Sequence of chain 1.E:
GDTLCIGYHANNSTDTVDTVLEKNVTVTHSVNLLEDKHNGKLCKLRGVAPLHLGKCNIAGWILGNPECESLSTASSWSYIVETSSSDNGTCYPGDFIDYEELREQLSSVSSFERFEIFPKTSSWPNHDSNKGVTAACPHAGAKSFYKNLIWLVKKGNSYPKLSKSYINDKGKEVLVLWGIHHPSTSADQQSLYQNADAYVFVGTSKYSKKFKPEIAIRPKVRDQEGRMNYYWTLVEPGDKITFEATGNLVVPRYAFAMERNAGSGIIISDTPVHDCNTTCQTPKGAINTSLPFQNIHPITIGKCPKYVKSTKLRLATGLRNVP

This small molecule binds to this protein.
Small molecule (SMILES): CC(=O)N[C@@H]1[C@@H](O)[C@H](O)[C@@H](CO)O[C@H]1O

Binding-site contacts:
Ligand atom O7 contacts residue CYS94 of chain 1.E at 3.7 Å.
Ligand atom N2 contacts residue ASN91 of chain 1.E at 3.0 Å (h-bond).
Ligand atom C7 contacts residue ARG225 of chain 1.E at 3.5 Å.
Ligand atom C7 contacts residue CYS94 of chain 1.E at 4.2 Å (hydrophobic).
Ligand atom C7 contacts residue ASN68 of chain 1.E at 3.9 Å.
Ligand atom C8 contacts residue ARG225 of chain 1.E at 3.8 Å.
Ligand atom O7 contacts residue ASN91 of chain 1.E at 2.6 Å (h-bond).
Ligand atom C1 contacts residue ASN91 of chain 1.E at 1.4 Å.
Ligand atom C8 contacts residue PRO141 of chain 1.E at 3.5 Å (hydrophobic).
Ligand atom C4 contacts residue ASN91 of chain 1.E at 4.1 Å.
Ligand atom N2 contacts residue ARG225 of chain 1.E at 3.4 Å (salt-bridge).
Ligand atom C8 contacts residue ALA139 of chain 1.E at 4.3 Å (hydrophobic).
Ligand atom C4 contacts residue ARG225 of chain 1.E at 4.3 Å.
Ligand atom O5 contacts residue ASN91 of chain 1.E at 2.3 Å (h-bond).
Ligand atom C8 contacts residue ASN68 of chain 1.E at 4.0 Å.
Ligand atom O6 contacts residue ASP90 of chain 1.E at 3.0 Å (salt-bridge).
Ligand atom C8 contacts residue CYS94 of chain 1.E at 4.2 Å (hydrophobic).
Ligand atom C6 contacts residue ASP90 of chain 1.E at 4.2 Å.
Ligand atom O6 contacts residue ASN91 of chain 1.E at 4.0 Å.
Ligand atom O3 contacts residue ARG225 of chain 1.E at 3.2 Å (salt-bridge).
Ligand atom C2 contacts residue ASN91 of chain 1.E at 2.4 Å.
Ligand atom C3 contacts residue ASN91 of chain 1.E at 3.7 Å.
Ligand atom C3 contacts residue ARG225 of chain 1.E at 3.9 Å.
Ligand atom O7 contacts residue GLU70 of chain 1.E at 4.4 Å.
Ligand atom C6 contacts residue ASN91 of chain 1.E at 4.2 Å.
Ligand atom C2 contacts residue ARG225 of chain 1.E at 3.8 Å.
Ligand atom O7 contacts residue ASN68 of chain 1.E at 2.9 Å (h-bond).
Ligand atom O7 contacts residue ARG225 of chain 1.E at 4.0 Å.
Ligand atom C8 contacts residue GLU70 of chain 1.E at 4.2 Å.
Ligand atom C7 contacts residue ASN91 of chain 1.E at 3.0 Å.
Ligand atom N2 contacts residue GLU70 of chain 1.E at 4.2 Å.
Ligand atom C8 contacts residue CYS140 of chain 1.E at 4.0 Å (hydrophobic).
Ligand atom C1 contacts residue GLU70 of chain 1.E at 4.1 Å.
Ligand atom C8 contacts residue ASN91 of chain 1.E at 4.3 Å.
Ligand atom C7 contacts residue GLU70 of chain 1.E at 4.0 Å.
Ligand atom C5 contacts residue ASN91 of chain 1.E at 3.6 Å.